A protein and the small-molecule ligand that binds it are described below.
Small molecule (SMILES): CCC[C@@H](C=O)NC(=O)[C@@H]1CCCN1C(=O)[C@H](CC(N)=O)NC(=O)[C@H](COP(=O)(O)O)NC(=O)[C@H](C)NC(=O)[C@@H](N)[C@@H](C)O

Binding-site contacts:
Ligand atom CA contacts residue ASN229 of chain 2.A at 3.8 Å.
Ligand atom CG2 contacts residue GLU185 of chain 2.A at 3.6 Å.
Ligand atom O1P contacts residue ARG132 of chain 2.A at 2.8 Å (salt-bridge).
Ligand atom N contacts residue LEU232 of chain 2.A at 3.5 Å.
Ligand atom CG2 contacts residue TRP233 of chain 2.A at 3.6 Å (hydrophobic).
Ligand atom O contacts residue LEU177 of chain 2.A at 3.4 Å.
Ligand atom CD contacts residue LEU225 of chain 2.A at 3.6 Å (hydrophobic).
Ligand atom N contacts residue ASN229 of chain 2.A at 3.0 Å (h-bond).
Ligand atom C contacts residue ASN178 of chain 2.A at 3.7 Å.
Ligand atom P contacts residue ARG132 of chain 2.A at 3.6 Å.
Ligand atom O2P contacts residue ARG58 of chain 2.A at 3.4 Å (salt-bridge).
Ligand atom CG2 contacts residue VAL181 of chain 2.A at 3.6 Å (hydrophobic).
Ligand atom CB contacts residue GLU185 of chain 2.A at 3.3 Å.
Ligand atom N contacts residue ASN178 of chain 2.A at 2.8 Å (h-bond).
Ligand atom ND2 contacts residue GLY174 of chain 2.A at 3.8 Å.
Ligand atom O contacts residue SER47 of chain 2.A at 3.2 Å (h-bond).
Ligand atom O2P contacts residue ARG132 of chain 2.A at 2.8 Å (salt-bridge).
Ligand atom CA contacts residue ASN178 of chain 2.A at 3.6 Å.
Ligand atom C contacts residue LEU177 of chain 2.A at 3.6 Å (hydrophobic).
Ligand atom CD contacts residue PHE122 of chain 2.A at 3.5 Å (hydrophobic).
Ligand atom P contacts residue TYR133 of chain 2.A at 3.5 Å.
Ligand atom CA contacts residue ASN178 of chain 2.A at 3.7 Å.
Ligand atom CG2 contacts residue ASN229 of chain 2.A at 3.6 Å.
Ligand atom ND2 contacts residue LYS125 of chain 2.A at 3.5 Å.
Ligand atom C contacts residue VAL48 of chain 2.A at 3.5 Å (hydrophobic).
Ligand atom CB contacts residue ASN229 of chain 2.A at 3.7 Å.
Ligand atom O1P contacts residue TYR133 of chain 2.A at 2.5 Å (h-bond).
Ligand atom O contacts residue LYS51 of chain 2.A at 3.2 Å.
Ligand atom O contacts residue VAL181 of chain 2.A at 3.6 Å.
Ligand atom N contacts residue LEU177 of chain 2.A at 3.4 Å.
Ligand atom CB contacts residue ASN178 of chain 2.A at 3.5 Å.
Ligand atom CB contacts residue ASN178 of chain 2.A at 3.3 Å.
Ligand atom OG1 contacts residue TRP233 of chain 2.A at 3.3 Å (h-bond).
Ligand atom O contacts residue VAL48 of chain 2.A at 3.8 Å.
Ligand atom O3P contacts residue ARG58 of chain 2.A at 2.8 Å (salt-bridge).
Ligand atom O contacts residue LYS51 of chain 2.A at 3.5 Å.
Ligand atom O3P contacts residue TYR133 of chain 2.A at 3.4 Å (h-bond).
Ligand atom O1P contacts residue LYS51 of chain 2.A at 3.8 Å.
Ligand atom O contacts residue ASN229 of chain 2.A at 2.9 Å (h-bond).
Ligand atom CA contacts residue LEU177 of chain 2.A at 3.7 Å (hydrophobic).

Sequence of chain 2.A:
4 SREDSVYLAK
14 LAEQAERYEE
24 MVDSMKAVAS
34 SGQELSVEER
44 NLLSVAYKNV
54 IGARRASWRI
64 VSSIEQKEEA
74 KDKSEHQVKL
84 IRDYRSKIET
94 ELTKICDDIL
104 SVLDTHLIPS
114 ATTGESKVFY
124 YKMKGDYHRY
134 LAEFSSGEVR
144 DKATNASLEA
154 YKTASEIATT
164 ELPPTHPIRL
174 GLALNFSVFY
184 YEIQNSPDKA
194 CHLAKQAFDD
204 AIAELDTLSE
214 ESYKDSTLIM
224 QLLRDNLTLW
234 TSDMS